Sequence of chain 1.A:
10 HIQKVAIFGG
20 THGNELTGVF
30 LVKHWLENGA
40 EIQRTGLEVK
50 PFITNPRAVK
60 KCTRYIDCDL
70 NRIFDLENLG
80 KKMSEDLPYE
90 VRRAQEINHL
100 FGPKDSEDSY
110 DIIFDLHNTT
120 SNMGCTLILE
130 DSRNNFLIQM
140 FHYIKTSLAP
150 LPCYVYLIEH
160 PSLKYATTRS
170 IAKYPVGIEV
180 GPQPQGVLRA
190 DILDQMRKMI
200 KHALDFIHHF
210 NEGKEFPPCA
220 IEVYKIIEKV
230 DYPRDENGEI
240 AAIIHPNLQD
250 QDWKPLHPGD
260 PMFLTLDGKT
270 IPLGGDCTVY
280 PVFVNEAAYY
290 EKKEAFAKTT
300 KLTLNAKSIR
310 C

A small-molecule ligand and the protein it binds are described below.
Small molecule (SMILES): C[P](=O)(O)N[C@@H](CC(=O)O)C(=O)O

Binding-site contacts:
Ligand atom CA contacts residue TYR288 of chain 1.A at 3.5 Å (hydrophobic).
Ligand atom OXT contacts residue HIS21 of chain 1.A at 3.2 Å.
Ligand atom OAG contacts residue ARG63 of chain 1.A at 2.8 Å (salt-bridge).
Ligand atom CB contacts residue TYR288 of chain 1.A at 3.8 Å (hydrophobic).
Ligand atom OAD contacts residue GLU24 of chain 1.A at 3.5 Å (salt-bridge).
Ligand atom OD2 contacts residue ILE127 of chain 1.A at 3.5 Å.
Ligand atom C contacts residue ARG71 of chain 1.A at 3.3 Å.
Ligand atom C contacts residue TYR288 of chain 1.A at 3.5 Å (hydrophobic).
Ligand atom OAG contacts residue HIS21 of chain 1.A at 2.9 Å.
Ligand atom OD2 contacts residue GLU178 of chain 1.A at 3.4 Å (salt-bridge).
Ligand atom OD2 contacts residue ARG168 of chain 1.A at 3.3 Å (salt-bridge).
Ligand atom CAA contacts residue ASN117 of chain 1.A at 3.7 Å.
Ligand atom CG contacts residue TYR164 of chain 1.A at 3.6 Å (hydrophobic).
Ligand atom N contacts residue GLU178 of chain 1.A at 3.7 Å.
Ligand atom CAA contacts residue GLU178 of chain 1.A at 3.4 Å.
Ligand atom OAG contacts residue ZN1 of chain 1.C at 2.5 Å.
Ligand atom CG contacts residue ILE127 of chain 1.A at 3.6 Å (hydrophobic).
Ligand atom OAD contacts residue ASN117 of chain 1.A at 3.2 Å (h-bond).
Ligand atom C contacts residue HIS21 of chain 1.A at 3.8 Å.
Ligand atom OD1 contacts residue ILE127 of chain 1.A at 3.6 Å.
Ligand atom CAA contacts residue TYR288 of chain 1.A at 3.9 Å (hydrophobic).
Ligand atom PAM contacts residue ZN1 of chain 1.C at 3.0 Å.
Ligand atom PAM contacts residue GLU178 of chain 1.A at 3.5 Å.
Ligand atom OD2 contacts residue HIS116 of chain 1.A at 3.1 Å.
Ligand atom O contacts residue ARG71 of chain 1.A at 2.8 Å (salt-bridge).
Ligand atom OXT contacts residue ASN70 of chain 1.A at 2.6 Å (h-bond).
Ligand atom OAD contacts residue GLU178 of chain 1.A at 2.9 Å (salt-bridge).
Ligand atom OAD contacts residue HIS116 of chain 1.A at 3.1 Å.
Ligand atom CAA contacts residue GLU285 of chain 1.A at 3.6 Å.
Ligand atom OD1 contacts residue TYR164 of chain 1.A at 2.9 Å (h-bond).
Ligand atom OAG contacts residue GLU24 of chain 1.A at 3.4 Å (salt-bridge).
Ligand atom OD1 contacts residue ARG168 of chain 1.A at 2.9 Å (salt-bridge).
Ligand atom OXT contacts residue ARG71 of chain 1.A at 3.0 Å (salt-bridge).
Ligand atom C contacts residue ASN70 of chain 1.A at 3.6 Å.
Ligand atom O contacts residue ARG63 of chain 1.A at 3.6 Å.
Ligand atom CG contacts residue ARG168 of chain 1.A at 3.6 Å.
Ligand atom N contacts residue TYR288 of chain 1.A at 2.8 Å (h-bond).
Ligand atom O contacts residue TYR288 of chain 1.A at 2.7 Å (h-bond).
Ligand atom OAD contacts residue ZN1 of chain 1.C at 2.4 Å.
Ligand atom CB contacts residue TYR164 of chain 1.A at 3.2 Å (hydrophobic).